This small molecule binds to this protein.
Small molecule (SMILES): Cc1ncc(-c2ccn3ncc(-c4ccc5c(c4)[C@](C)(Cc4ccccc4)C(=O)N5)c3n2)cn1

Binding-site contacts:
Ligand atom C3 contacts residue GLU810 of chain 1.A at 3.2 Å.
Ligand atom C15 contacts residue TRP744 of chain 1.A at 3.9 Å (hydrophobic).
Ligand atom C1 contacts residue ILE761 of chain 1.A at 3.9 Å (hydrophobic).
Ligand atom C25 contacts residue TRP744 of chain 1.A at 3.8 Å (hydrophobic).
Ligand atom O18 contacts residue ASN820 of chain 1.A at 3.0 Å (h-bond).
Ligand atom C11 contacts residue MET884 of chain 1.A at 4.0 Å (hydrophobic).
Ligand atom C33 contacts residue MET736 of chain 1.A at 3.9 Å (hydrophobic).
Ligand atom N30 contacts residue ASP895 of chain 1.A at 3.6 Å.
Ligand atom C10 contacts residue MET884 of chain 1.A at 3.7 Å (hydrophobic).
Ligand atom C34 contacts residue ASP895 of chain 1.A at 3.2 Å.
Ligand atom C24 contacts residue PHE735 of chain 1.A at 4.0 Å (hydrophobic).
Ligand atom C27 contacts residue SER815 of chain 1.A at 4.0 Å.
Ligand atom C7 contacts residue MET884 of chain 1.A at 3.6 Å (hydrophobic).
Ligand atom C8 contacts residue SER815 of chain 1.A at 4.0 Å.
Ligand atom C10 contacts residue TRP744 of chain 1.A at 4.0 Å (hydrophobic).
Ligand atom N6 contacts residue ILE894 of chain 1.A at 4.0 Å.
Ligand atom C2 contacts residue TYR797 of chain 1.A at 4.0 Å (hydrophobic).
Ligand atom C29 contacts residue ILE809 of chain 1.A at 3.9 Å (hydrophobic).
Ligand atom C31 contacts residue ASP895 of chain 1.A at 3.9 Å.
Ligand atom N6 contacts residue ILE761 of chain 1.A at 3.8 Å.
Ligand atom C29 contacts residue ILE894 of chain 1.A at 3.9 Å (hydrophobic).
Ligand atom C8 contacts residue MET884 of chain 1.A at 3.8 Å (hydrophobic).
Ligand atom C8 contacts residue VAL812 of chain 1.A at 3.6 Å (hydrophobic).
Ligand atom C31 contacts residue ILE809 of chain 1.A at 3.8 Å (hydrophobic).
Ligand atom N30 contacts residue ILE809 of chain 1.A at 3.6 Å.
Ligand atom N4 contacts residue VAL812 of chain 1.A at 3.9 Å.
Ligand atom C2 contacts residue GLU810 of chain 1.A at 3.8 Å.
Ligand atom C7 contacts residue TRP744 of chain 1.A at 3.8 Å (hydrophobic).
Ligand atom C29 contacts residue ASP895 of chain 1.A at 3.9 Å.
Ligand atom C5 contacts residue MET884 of chain 1.A at 4.0 Å (hydrophobic).
Ligand atom N30 contacts residue TYR797 of chain 1.A at 3.9 Å.
Ligand atom C8 contacts residue TRP744 of chain 1.A at 3.9 Å (hydrophobic).
Ligand atom C17 contacts residue ASN820 of chain 1.A at 3.6 Å.
Ligand atom C26 contacts residue TRP744 of chain 1.A at 3.7 Å (hydrophobic).
Ligand atom C34 contacts residue LYS763 of chain 1.A at 3.2 Å.
Ligand atom C29 contacts residue TYR797 of chain 1.A at 3.5 Å (hydrophobic).
Ligand atom C27 contacts residue ASP816 of chain 1.A at 3.2 Å.
Ligand atom C15 contacts residue MET884 of chain 1.A at 3.6 Å (hydrophobic).
Ligand atom C2 contacts residue ILE809 of chain 1.A at 3.4 Å (hydrophobic).
Ligand atom N9 contacts residue VAL812 of chain 1.A at 3.1 Å (h-bond).

Sequence of chain 1.A:
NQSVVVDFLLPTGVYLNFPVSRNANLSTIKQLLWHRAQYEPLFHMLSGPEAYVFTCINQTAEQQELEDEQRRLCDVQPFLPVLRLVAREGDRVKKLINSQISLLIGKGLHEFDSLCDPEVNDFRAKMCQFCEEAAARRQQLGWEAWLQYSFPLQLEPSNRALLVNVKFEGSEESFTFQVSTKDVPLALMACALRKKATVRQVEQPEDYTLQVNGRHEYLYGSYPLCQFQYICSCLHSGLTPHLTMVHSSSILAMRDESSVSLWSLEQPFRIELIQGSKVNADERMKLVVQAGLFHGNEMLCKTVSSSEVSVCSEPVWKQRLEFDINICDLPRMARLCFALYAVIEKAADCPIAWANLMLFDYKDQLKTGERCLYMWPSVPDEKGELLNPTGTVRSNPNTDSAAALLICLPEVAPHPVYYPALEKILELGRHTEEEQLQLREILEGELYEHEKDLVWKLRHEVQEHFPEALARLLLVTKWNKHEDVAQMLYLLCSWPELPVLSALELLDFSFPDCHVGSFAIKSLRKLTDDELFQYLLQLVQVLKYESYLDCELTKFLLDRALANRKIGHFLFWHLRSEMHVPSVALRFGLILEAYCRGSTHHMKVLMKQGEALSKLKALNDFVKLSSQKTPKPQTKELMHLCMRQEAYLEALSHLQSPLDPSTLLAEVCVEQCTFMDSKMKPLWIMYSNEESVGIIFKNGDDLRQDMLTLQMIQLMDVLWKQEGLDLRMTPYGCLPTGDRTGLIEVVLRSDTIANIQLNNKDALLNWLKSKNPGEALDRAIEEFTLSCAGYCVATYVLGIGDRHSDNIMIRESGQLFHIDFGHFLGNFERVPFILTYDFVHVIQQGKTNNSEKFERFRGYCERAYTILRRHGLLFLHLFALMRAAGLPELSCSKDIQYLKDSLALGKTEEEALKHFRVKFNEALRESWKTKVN